Binding-site contacts:
Ligand atom CA contacts residue THR42 of chain 1.B at 3.4 Å.
Ligand atom N contacts residue ASP140 of chain 1.B at 2.9 Å (salt-bridge).
Ligand atom C contacts residue ASP107 of chain 1.B at 3.5 Å.
Ligand atom CA contacts residue ASP140 of chain 1.B at 3.6 Å.
Ligand atom C contacts residue SER108 of chain 1.B at 3.5 Å.
Ligand atom CG contacts residue THR42 of chain 1.B at 2.7 Å.
Ligand atom CB contacts residue THR42 of chain 1.B at 3.2 Å.
Ligand atom O contacts residue GLY138 of chain 1.B at 3.3 Å.
Ligand atom OD2 contacts residue GLN166 of chain 1.B at 3.8 Å.
Ligand atom N contacts residue ASP107 of chain 1.B at 3.1 Å (salt-bridge).
Ligand atom OD1 contacts residue THR139 of chain 1.B at 3.0 Å (h-bond).
Ligand atom OD1 contacts residue GLY41 of chain 1.B at 4.0 Å.
Ligand atom OXT contacts residue ASP107 of chain 1.B at 3.5 Å (salt-bridge).
Ligand atom CB contacts residue THR139 of chain 1.B at 3.5 Å.
Ligand atom OXT contacts residue SER108 of chain 1.B at 3.0 Å (h-bond).
Ligand atom CA contacts residue TYR331 of chain 1.C at 3.7 Å (hydrophobic).
Ligand atom OXT contacts residue GLY138 of chain 1.B at 3.3 Å.
Ligand atom C contacts residue GLY138 of chain 1.B at 3.5 Å.
Ligand atom OXT contacts residue MET45 of chain 1.B at 3.8 Å.
Ligand atom C contacts residue THR139 of chain 1.B at 3.9 Å.
Ligand atom OD1 contacts residue ALA165 of chain 1.B at 4.0 Å.
Ligand atom OD2 contacts residue THR139 of chain 1.B at 2.7 Å (h-bond).
Ligand atom OD1 contacts residue THR42 of chain 1.B at 2.9 Å (h-bond).
Ligand atom OD1 contacts residue GLY138 of chain 1.B at 3.3 Å.
Ligand atom CG contacts residue THR139 of chain 1.B at 3.0 Å.
Ligand atom CA contacts residue ASP107 of chain 1.B at 3.9 Å.
Ligand atom CB contacts residue ASP140 of chain 1.B at 3.6 Å.
Ligand atom OXT contacts residue GLY41 of chain 1.B at 3.3 Å.
Ligand atom O contacts residue SER108 of chain 1.B at 2.5 Å (h-bond).
Ligand atom OD2 contacts residue ALA165 of chain 1.B at 3.2 Å (h-bond).
Ligand atom CB contacts residue TYR331 of chain 1.C at 3.7 Å (hydrophobic).
Ligand atom O contacts residue ASP140 of chain 1.B at 3.0 Å (salt-bridge).
Ligand atom C contacts residue ASP140 of chain 1.B at 3.9 Å.
Ligand atom CG contacts residue ALA165 of chain 1.B at 4.0 Å (hydrophobic).
Ligand atom N contacts residue TYR331 of chain 1.C at 3.4 Å.
Ligand atom OD2 contacts residue THR42 of chain 1.B at 3.0 Å (h-bond).
Ligand atom O contacts residue ASP107 of chain 1.B at 3.9 Å.
Ligand atom OD2 contacts residue TYR331 of chain 1.C at 3.9 Å.
Ligand atom N contacts residue ASN295 of chain 1.C at 3.8 Å.
Ligand atom O contacts residue THR139 of chain 1.B at 3.2 Å (h-bond).

Sequence of chain 1.C:
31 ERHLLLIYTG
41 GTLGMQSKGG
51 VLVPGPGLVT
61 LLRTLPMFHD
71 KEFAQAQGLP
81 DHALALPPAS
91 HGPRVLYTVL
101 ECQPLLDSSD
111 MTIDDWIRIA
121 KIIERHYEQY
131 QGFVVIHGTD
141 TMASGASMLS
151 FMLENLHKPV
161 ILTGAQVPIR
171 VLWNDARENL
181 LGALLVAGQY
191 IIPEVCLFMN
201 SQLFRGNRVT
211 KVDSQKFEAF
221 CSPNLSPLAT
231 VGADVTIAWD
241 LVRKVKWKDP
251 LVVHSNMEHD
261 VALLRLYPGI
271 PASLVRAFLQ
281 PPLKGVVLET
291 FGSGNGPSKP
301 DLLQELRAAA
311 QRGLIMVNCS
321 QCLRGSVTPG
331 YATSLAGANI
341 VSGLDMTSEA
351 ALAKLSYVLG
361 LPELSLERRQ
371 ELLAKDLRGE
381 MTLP

Sequence of chain 1.B:
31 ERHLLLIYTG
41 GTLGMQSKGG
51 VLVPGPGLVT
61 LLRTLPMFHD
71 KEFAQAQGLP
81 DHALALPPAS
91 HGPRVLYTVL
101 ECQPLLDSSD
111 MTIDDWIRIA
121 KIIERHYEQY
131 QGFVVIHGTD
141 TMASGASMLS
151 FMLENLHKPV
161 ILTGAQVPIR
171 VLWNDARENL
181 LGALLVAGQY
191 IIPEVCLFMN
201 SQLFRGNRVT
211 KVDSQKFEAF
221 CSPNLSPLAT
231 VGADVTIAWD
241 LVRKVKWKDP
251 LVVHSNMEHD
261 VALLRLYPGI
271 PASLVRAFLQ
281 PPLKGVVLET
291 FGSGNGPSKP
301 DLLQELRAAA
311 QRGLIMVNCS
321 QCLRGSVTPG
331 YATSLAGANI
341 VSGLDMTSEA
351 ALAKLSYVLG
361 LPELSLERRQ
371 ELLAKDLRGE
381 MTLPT

This protein binds this small molecule.
Small molecule (SMILES): N[C@@H](CC(=O)O)C(=O)O